Sequence of chain 1.K:
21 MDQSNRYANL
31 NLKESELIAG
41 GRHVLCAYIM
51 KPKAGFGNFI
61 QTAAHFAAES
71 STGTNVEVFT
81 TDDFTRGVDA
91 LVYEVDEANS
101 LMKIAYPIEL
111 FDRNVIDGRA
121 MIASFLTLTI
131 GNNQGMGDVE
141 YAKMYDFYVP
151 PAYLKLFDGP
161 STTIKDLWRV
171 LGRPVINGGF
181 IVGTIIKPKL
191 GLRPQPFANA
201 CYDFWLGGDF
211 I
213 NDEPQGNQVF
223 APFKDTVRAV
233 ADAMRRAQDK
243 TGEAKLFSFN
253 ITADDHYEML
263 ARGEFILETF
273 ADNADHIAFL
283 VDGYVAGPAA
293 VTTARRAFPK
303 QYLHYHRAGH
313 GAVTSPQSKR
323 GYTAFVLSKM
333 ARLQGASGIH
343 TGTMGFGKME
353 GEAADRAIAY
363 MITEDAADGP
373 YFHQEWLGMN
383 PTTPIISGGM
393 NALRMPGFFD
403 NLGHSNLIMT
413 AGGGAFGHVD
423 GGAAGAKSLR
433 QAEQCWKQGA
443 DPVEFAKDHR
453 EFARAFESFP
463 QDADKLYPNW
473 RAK

Binding-site contacts:
Ligand atom O3 contacts residue HIS308 of chain 1.L at 2.7 Å (h-bond).
Ligand atom O6 contacts residue MG1 of chain 1.JA at 2.1 Å.
Ligand atom O3P contacts residue THR74 of chain 1.K at 3.5 Å (h-bond).
Ligand atom O5P contacts residue HIS342 of chain 1.L at 2.8 Å (h-bond).
Ligand atom O1P contacts residue THR74 of chain 1.K at 2.6 Å (h-bond).
Ligand atom O4P contacts residue ARG309 of chain 1.L at 2.8 Å (salt-bridge).
Ligand atom C contacts residue MG1 of chain 1.JA at 2.8 Å.
Ligand atom C3 contacts residue MG1 of chain 1.JA at 3.1 Å.
Ligand atom O1 contacts residue LYS187 of chain 1.L at 3.0 Å (salt-bridge).
Ligand atom O3 contacts residue MG1 of chain 1.JA at 2.3 Å.
Ligand atom O6 contacts residue LYS187 of chain 1.L at 3.1 Å (salt-bridge).
Ligand atom C1 contacts residue SER389 of chain 1.L at 3.5 Å.
Ligand atom O7 contacts residue LYS350 of chain 1.L at 2.9 Å (salt-bridge).
Ligand atom O3 contacts residue ASN132 of chain 1.K at 3.0 Å (h-bond).
Ligand atom O6 contacts residue ASN132 of chain 1.K at 3.1 Å (h-bond).
Ligand atom O4 contacts residue GLY390 of chain 1.L at 3.1 Å (h-bond).
Ligand atom O2 contacts residue KCX212 of chain 1.L at 2.9 Å (h-bond).
Ligand atom O4 contacts residue SER389 of chain 1.L at 3.0 Å (h-bond).
Ligand atom O2P contacts residue GLY414 of chain 1.L at 2.9 Å (h-bond).
Ligand atom O3P contacts residue LYS350 of chain 1.L at 2.8 Å (salt-bridge).
Ligand atom O1 contacts residue ILE185 of chain 1.L at 3.6 Å.
Ligand atom O3P contacts residue GLY391 of chain 1.L at 2.8 Å (h-bond).
Ligand atom O6 contacts residue LYS189 of chain 1.L at 2.7 Å (salt-bridge).
Ligand atom O6P contacts residue ARG309 of chain 1.L at 2.9 Å (salt-bridge).
Ligand atom O2 contacts residue ASP214 of chain 1.L at 3.3 Å (salt-bridge).
Ligand atom C3 contacts residue KCX212 of chain 1.L at 3.1 Å.
Ligand atom C contacts residue ASN132 of chain 1.K at 3.4 Å.
Ligand atom C2 contacts residue MG1 of chain 1.JA at 2.8 Å.
Ligand atom O3 contacts residue GLU215 of chain 1.L at 2.9 Å (salt-bridge).
Ligand atom O2 contacts residue LYS187 of chain 1.L at 3.2 Å (salt-bridge).
Ligand atom O2 contacts residue ILE185 of chain 1.L at 3.5 Å.
Ligand atom O2 contacts residue MG1 of chain 1.JA at 2.2 Å.
Ligand atom C contacts residue LYS187 of chain 1.L at 3.3 Å.
Ligand atom O1P contacts residue GLY415 of chain 1.L at 2.9 Å (h-bond).
Ligand atom O5P contacts residue SER389 of chain 1.L at 3.2 Å (h-bond).
Ligand atom O6 contacts residue ASP214 of chain 1.L at 3.1 Å (salt-bridge).
Ligand atom O1P contacts residue LYS187 of chain 1.L at 3.3 Å.
Ligand atom O6 contacts residue GLU215 of chain 1.L at 3.2 Å (salt-bridge).
Ligand atom O7 contacts residue GLU69 of chain 1.K at 3.5 Å (salt-bridge).
Ligand atom O3 contacts residue KCX212 of chain 1.L at 3.0 Å (h-bond).

A protein and the small-molecule ligand that binds it are described below.
Small molecule (SMILES): O=C(O)[C@@](O)(COP(=O)(O)O)[C@H](O)[C@H](O)COP(=O)(O)O

Sequence of chain 1.L:
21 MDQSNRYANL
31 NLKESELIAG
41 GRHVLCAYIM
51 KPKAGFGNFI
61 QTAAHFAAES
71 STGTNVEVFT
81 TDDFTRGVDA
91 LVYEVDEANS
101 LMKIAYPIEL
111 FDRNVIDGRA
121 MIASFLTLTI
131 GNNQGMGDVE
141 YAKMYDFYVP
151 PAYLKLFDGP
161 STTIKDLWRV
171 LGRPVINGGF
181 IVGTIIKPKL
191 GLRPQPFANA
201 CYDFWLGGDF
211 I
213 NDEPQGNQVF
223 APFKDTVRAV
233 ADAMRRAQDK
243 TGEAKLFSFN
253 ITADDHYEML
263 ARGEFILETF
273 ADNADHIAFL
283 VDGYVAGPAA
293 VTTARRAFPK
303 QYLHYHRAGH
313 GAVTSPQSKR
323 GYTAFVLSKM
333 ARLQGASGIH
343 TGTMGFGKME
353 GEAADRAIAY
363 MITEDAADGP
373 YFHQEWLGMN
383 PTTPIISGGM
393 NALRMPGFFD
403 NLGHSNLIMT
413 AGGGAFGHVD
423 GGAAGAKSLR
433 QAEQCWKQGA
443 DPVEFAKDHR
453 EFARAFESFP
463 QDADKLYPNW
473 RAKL